Sequence of chain 1.A:
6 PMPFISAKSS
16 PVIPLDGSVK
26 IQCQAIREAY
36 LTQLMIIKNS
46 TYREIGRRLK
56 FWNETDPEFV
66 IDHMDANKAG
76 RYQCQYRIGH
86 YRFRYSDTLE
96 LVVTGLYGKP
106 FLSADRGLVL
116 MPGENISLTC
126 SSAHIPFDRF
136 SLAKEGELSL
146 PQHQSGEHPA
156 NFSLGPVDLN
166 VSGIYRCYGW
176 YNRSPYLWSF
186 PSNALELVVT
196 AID

Binding-site contacts:
Ligand atom C2 contacts residue SER122 of chain 1.A at 4.5 Å.
Ligand atom C1 contacts residue ASN156 of chain 1.A at 1.4 Å.
Ligand atom C7 contacts residue SER122 of chain 1.A at 4.4 Å.
Ligand atom C4 contacts residue ASN156 of chain 1.A at 4.2 Å.
Ligand atom C8 contacts residue SER122 of chain 1.A at 4.0 Å.
Ligand atom C6 contacts residue ASN156 of chain 1.A at 4.2 Å.
Ligand atom C5 contacts residue ASN156 of chain 1.A at 3.7 Å.
Ligand atom N2 contacts residue ASN156 of chain 1.A at 2.5 Å (h-bond).
Ligand atom O7 contacts residue NAG1 of chain 1.D at 3.2 Å (h-bond).
Ligand atom C2 contacts residue ASN156 of chain 1.A at 2.4 Å.
Ligand atom O5 contacts residue SER122 of chain 1.A at 4.4 Å.
Ligand atom C1 contacts residue SER158 of chain 1.A at 4.0 Å.
Ligand atom C3 contacts residue ASN156 of chain 1.A at 3.5 Å.
Ligand atom C5 contacts residue SER158 of chain 1.A at 4.0 Å.
Ligand atom O6 contacts residue SER158 of chain 1.A at 4.3 Å.
Ligand atom C3 contacts residue SER122 of chain 1.A at 4.4 Å.
Ligand atom C1 contacts residue SER122 of chain 1.A at 4.5 Å.
Ligand atom C7 contacts residue NAG1 of chain 1.D at 4.3 Å.
Ligand atom O5 contacts residue ASN156 of chain 1.A at 2.4 Å (h-bond).
Ligand atom O5 contacts residue SER158 of chain 1.A at 3.0 Å (h-bond).
Ligand atom C7 contacts residue ASN156 of chain 1.A at 3.8 Å.
Ligand atom O6 contacts residue ASP110 of chain 1.A at 3.4 Å (salt-bridge).
Ligand atom C8 contacts residue ASP110 of chain 1.A at 3.6 Å.
Ligand atom N2 contacts residue SER122 of chain 1.A at 3.9 Å.

A protein and the small-molecule ligand that binds it are described below.
Small molecule (SMILES): CC(=O)N[C@H]1[C@H](O[C@H]2[C@H](O)[C@@H](NC(C)=O)CO[C@@H]2CO)O[C@H](CO)[C@@H](O)[C@@H]1O